Sequence of chain 1.A:
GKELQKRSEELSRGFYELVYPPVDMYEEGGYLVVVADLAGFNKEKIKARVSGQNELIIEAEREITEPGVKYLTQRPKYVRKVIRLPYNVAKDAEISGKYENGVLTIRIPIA

The protein below binds the small molecule below.
Small molecule (SMILES): CC[C@H](C)[C@H](NC(=O)[C@H](CCCCN)NC(=O)[C@@H](NC(=O)[C@@H](N)C(C)C)[C@@H](C)CC)C(=O)N[C@@H](CCC(=O)O)C(=O)O

Binding-site contacts:
Ligand atom CA contacts residue GLY101 of chain 1.A at 3.4 Å.
Ligand atom N contacts residue GLY101 of chain 1.A at 2.5 Å (h-bond).
Ligand atom CG1 contacts residue ILE99 of chain 1.A at 4.0 Å (hydrophobic).
Ligand atom C contacts residue LYS47 of chain 1.A at 3.1 Å.
Ligand atom CG1 contacts residue ALA52 of chain 1.A at 3.7 Å (hydrophobic).
Ligand atom CB contacts residue GLY101 of chain 1.A at 4.2 Å.
Ligand atom CG2 contacts residue GLY101 of chain 1.A at 4.1 Å.
Ligand atom CD1 contacts residue LEU60 of chain 1.A at 4.2 Å (hydrophobic).
Ligand atom C contacts residue GLY101 of chain 1.A at 4.2 Å.
Ligand atom CG2 contacts residue ILE99 of chain 1.A at 3.6 Å (hydrophobic).
Ligand atom O contacts residue GLY101 of chain 1.A at 3.4 Å (h-bond).
Ligand atom CG2 contacts residue LYS47 of chain 1.A at 4.0 Å.
Ligand atom CG2 contacts residue SER100 of chain 1.A at 4.0 Å.
Ligand atom CG2 contacts residue TYR103 of chain 1.A at 3.7 Å (hydrophobic).
Ligand atom C contacts residue ALA52 of chain 1.A at 3.5 Å (hydrophobic).
Ligand atom CG1 contacts residue ALA52 of chain 1.A at 3.3 Å (hydrophobic).
Ligand atom CB contacts residue LYS47 of chain 1.A at 4.2 Å.
Ligand atom N contacts residue ALA52 of chain 1.A at 2.7 Å (h-bond).
Ligand atom O contacts residue TYR103 of chain 1.A at 3.7 Å.
Ligand atom CB contacts residue ALA52 of chain 1.A at 4.1 Å (hydrophobic).
Ligand atom CG1 contacts residue LYS51 of chain 1.A at 4.1 Å.
Ligand atom CA contacts residue ALA52 of chain 1.A at 3.6 Å (hydrophobic).
Ligand atom O contacts residue GLY101 of chain 1.A at 4.0 Å.
Ligand atom O contacts residue LYS102 of chain 1.A at 3.9 Å.
Ligand atom C contacts residue GLY101 of chain 1.A at 3.3 Å.
Ligand atom CG2 contacts residue LYS102 of chain 1.A at 4.2 Å.
Ligand atom N contacts residue GLY101 of chain 1.A at 4.2 Å.
Ligand atom CB contacts residue ALA52 of chain 1.A at 3.4 Å (hydrophobic).
Ligand atom CA contacts residue ALA52 of chain 1.A at 3.5 Å (hydrophobic).
Ligand atom CB contacts residue GLY101 of chain 1.A at 3.4 Å.
Ligand atom CD1 contacts residue ILE110 of chain 1.A at 3.9 Å (hydrophobic).
Ligand atom O contacts residue LYS47 of chain 1.A at 2.5 Å (salt-bridge).
Ligand atom CD1 contacts residue ALA52 of chain 1.A at 3.7 Å (hydrophobic).
Ligand atom C contacts residue GLY101 of chain 1.A at 4.2 Å.
Ligand atom CA contacts residue GLY101 of chain 1.A at 3.2 Å.
Ligand atom O contacts residue LYS47 of chain 1.A at 3.7 Å.
Ligand atom CD1 contacts residue ILE99 of chain 1.A at 3.6 Å (hydrophobic).
Ligand atom OXT contacts residue LYS47 of chain 1.A at 3.0 Å (salt-bridge).
Ligand atom CD1 contacts residue ILE50 of chain 1.A at 3.3 Å (hydrophobic).
Ligand atom CG1 contacts residue LEU108 of chain 1.A at 3.8 Å (hydrophobic).